Sequence of chain 1.C:
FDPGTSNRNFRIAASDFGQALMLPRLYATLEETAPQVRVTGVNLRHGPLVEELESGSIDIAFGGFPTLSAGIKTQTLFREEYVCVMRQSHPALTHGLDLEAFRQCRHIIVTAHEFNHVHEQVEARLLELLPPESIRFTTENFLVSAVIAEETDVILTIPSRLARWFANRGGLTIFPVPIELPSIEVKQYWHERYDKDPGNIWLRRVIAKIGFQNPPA

A small-molecule ligand and the protein it binds are described below.
Small molecule (SMILES): Oc1c(Cl)cc(Cl)cc1Cl

Binding-site contacts:
Ligand atom C5 contacts residue PHE22 of chain 1.C at 4.3 Å (hydrophobic).
Ligand atom CL4 contacts residue PRO164 of chain 1.C at 4.3 Å.
Ligand atom C2 contacts residue PHE22 of chain 1.C at 3.8 Å (hydrophobic).
Ligand atom C3 contacts residue PRO164 of chain 1.C at 3.8 Å (hydrophobic).
Ligand atom C1 contacts residue GLY23 of chain 1.C at 4.4 Å.
Ligand atom CL4 contacts residue PHE22 of chain 1.C at 3.7 Å.
Ligand atom O1 contacts residue GLY68 of chain 1.C at 4.4 Å.
Ligand atom CL2 contacts residue SER20 of chain 1.C at 4.0 Å.
Ligand atom CL4 contacts residue LEU26 of chain 1.C at 4.2 Å.
Ligand atom CL4 contacts residue GLU85 of chain 1.C at 3.5 Å.
Ligand atom C6 contacts residue VAL191 of chain 1.C at 4.2 Å (hydrophobic).
Ligand atom C6 contacts residue GLY68 of chain 1.C at 4.3 Å.
Ligand atom C2 contacts residue SER20 of chain 1.C at 4.1 Å.
Ligand atom CL4 contacts residue PHE83 of chain 1.C at 3.6 Å.
Ligand atom C3 contacts residue PHE22 of chain 1.C at 3.6 Å (hydrophobic).
Ligand atom CL6 contacts residue VAL191 of chain 1.C at 4.0 Å.
Ligand atom C1 contacts residue PHE22 of chain 1.C at 4.3 Å (hydrophobic).
Ligand atom C5 contacts residue LEU26 of chain 1.C at 4.0 Å (hydrophobic).
Ligand atom CL2 contacts residue PRO164 of chain 1.C at 4.0 Å.
Ligand atom C4 contacts residue PHE22 of chain 1.C at 3.6 Å (hydrophobic).
Ligand atom CL6 contacts residue GLY68 of chain 1.C at 3.5 Å.
Ligand atom C2 contacts residue PRO164 of chain 1.C at 4.4 Å (hydrophobic).
Ligand atom CL6 contacts residue PHE67 of chain 1.C at 3.4 Å.
Ligand atom CL4 contacts residue VAL191 of chain 1.C at 4.2 Å.
Ligand atom C1 contacts residue SER20 of chain 1.C at 3.5 Å.
Ligand atom C2 contacts residue HIS122 of chain 1.C at 4.0 Å.
Ligand atom C6 contacts residue SER20 of chain 1.C at 4.4 Å.
Ligand atom CL6 contacts residue GLY23 of chain 1.C at 3.5 Å.
Ligand atom C5 contacts residue VAL191 of chain 1.C at 3.8 Å (hydrophobic).
Ligand atom CL2 contacts residue PHE147 of chain 1.C at 3.3 Å.
Ligand atom O1 contacts residue SER20 of chain 1.C at 2.6 Å (h-bond).
Ligand atom O1 contacts residue HIS122 of chain 1.C at 2.8 Å (h-bond).
Ligand atom C1 contacts residue HIS122 of chain 1.C at 3.7 Å.
Ligand atom C6 contacts residue GLY23 of chain 1.C at 4.0 Å.
Ligand atom CL4 contacts residue ARG166 of chain 1.C at 4.0 Å.
Ligand atom C4 contacts residue VAL191 of chain 1.C at 4.0 Å (hydrophobic).
Ligand atom CL2 contacts residue PHE22 of chain 1.C at 4.4 Å.
Ligand atom C5 contacts residue PHE83 of chain 1.C at 4.2 Å (hydrophobic).
Ligand atom O1 contacts residue GLY23 of chain 1.C at 4.3 Å.
Ligand atom CL2 contacts residue HIS122 of chain 1.C at 3.4 Å.